Sequence of chain 1.B:
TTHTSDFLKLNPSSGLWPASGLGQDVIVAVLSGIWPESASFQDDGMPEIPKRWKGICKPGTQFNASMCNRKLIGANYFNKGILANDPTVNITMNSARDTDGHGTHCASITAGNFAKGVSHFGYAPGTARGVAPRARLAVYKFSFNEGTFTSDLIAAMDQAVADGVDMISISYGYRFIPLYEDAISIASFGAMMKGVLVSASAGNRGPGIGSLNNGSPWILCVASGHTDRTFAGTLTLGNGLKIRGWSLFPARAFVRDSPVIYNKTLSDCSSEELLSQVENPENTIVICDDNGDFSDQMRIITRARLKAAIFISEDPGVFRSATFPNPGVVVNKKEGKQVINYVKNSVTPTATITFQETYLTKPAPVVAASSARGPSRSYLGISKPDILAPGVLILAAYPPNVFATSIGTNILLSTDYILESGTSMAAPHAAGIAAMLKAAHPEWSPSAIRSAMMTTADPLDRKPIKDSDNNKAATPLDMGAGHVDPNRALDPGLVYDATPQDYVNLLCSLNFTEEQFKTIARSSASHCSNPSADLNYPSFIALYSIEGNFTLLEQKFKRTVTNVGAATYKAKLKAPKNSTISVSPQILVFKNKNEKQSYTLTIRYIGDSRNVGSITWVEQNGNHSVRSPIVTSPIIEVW

Binding-site contacts:
Ligand atom C4 contacts residue ASN65 of chain 1.B at 4.0 Å.
Ligand atom C7 contacts residue ASN65 of chain 1.B at 3.7 Å.
Ligand atom O5 contacts residue SER67 of chain 1.B at 3.7 Å.
Ligand atom O7 contacts residue ASN65 of chain 1.B at 3.6 Å.
Ligand atom C3 contacts residue ASN65 of chain 1.B at 3.9 Å.
Ligand atom C2 contacts residue SER67 of chain 1.B at 4.3 Å.
Ligand atom C6 contacts residue MET68 of chain 1.B at 4.4 Å (hydrophobic).
Ligand atom O6 contacts residue ASN65 of chain 1.B at 4.1 Å.
Ligand atom C6 contacts residue ASN65 of chain 1.B at 4.0 Å.
Ligand atom C1 contacts residue ASN65 of chain 1.B at 1.4 Å.
Ligand atom N2 contacts residue SER67 of chain 1.B at 3.4 Å (h-bond).
Ligand atom C8 contacts residue SER67 of chain 1.B at 3.6 Å.
Ligand atom C5 contacts residue ASN65 of chain 1.B at 3.6 Å.
Ligand atom O5 contacts residue ASN65 of chain 1.B at 2.4 Å (h-bond).
Ligand atom C7 contacts residue SER67 of chain 1.B at 3.8 Å.
Ligand atom C1 contacts residue SER67 of chain 1.B at 4.0 Å.
Ligand atom O5 contacts residue MET68 of chain 1.B at 4.3 Å.
Ligand atom N2 contacts residue ASN65 of chain 1.B at 3.3 Å (h-bond).
Ligand atom C2 contacts residue ASN65 of chain 1.B at 2.7 Å.

The protein below binds the small molecule below.
Small molecule (SMILES): CC(=O)N[C@H]1CO[C@H](CO)[C@@H](O)[C@@H]1O[C@@H]1O[C@@H](C)[C@@H](O)[C@@H](O)[C@@H]1O